The protein below binds the small molecule below.
Small molecule (SMILES): CC(=O)N[C@H]1[C@H]([C@H](O)[C@H](O)CO)O[C@@](O)(C(=O)O)C[C@@H]1O

Binding-site contacts:
Ligand atom O1A contacts residue ASN148 of chain 48.A at 4.3 Å.
Ligand atom C6 contacts residue ALA146 of chain 48.A at 4.3 Å (hydrophobic).
Ligand atom C10 contacts residue TYR250 of chain 47.A at 3.5 Å (hydrophobic).
Ligand atom C9 contacts residue TYR145 of chain 48.A at 4.4 Å (hydrophobic).
Ligand atom C1 contacts residue SER147 of chain 48.A at 3.6 Å.
Ligand atom C10 contacts residue TYR145 of chain 48.A at 3.6 Å (hydrophobic).
Ligand atom O4 contacts residue ASN251 of chain 47.A at 4.1 Å.
Ligand atom O4 contacts residue PRO252 of chain 47.A at 3.6 Å.
Ligand atom O8 contacts residue ALA146 of chain 48.A at 3.3 Å.
Ligand atom O1B contacts residue ALA146 of chain 48.A at 4.3 Å.
Ligand atom C8 contacts residue ALA146 of chain 48.A at 4.5 Å (hydrophobic).
Ligand atom C3 contacts residue PRO252 of chain 47.A at 3.8 Å (hydrophobic).
Ligand atom C11 contacts residue TYR145 of chain 48.A at 3.7 Å (hydrophobic).
Ligand atom C11 contacts residue ARG143 of chain 48.A at 4.0 Å.
Ligand atom O10 contacts residue TYR250 of chain 47.A at 2.8 Å (h-bond).
Ligand atom N5 contacts residue TYR145 of chain 48.A at 2.6 Å (h-bond).
Ligand atom O1B contacts residue SER147 of chain 48.A at 2.7 Å (h-bond).
Ligand atom C4 contacts residue PRO252 of chain 47.A at 3.7 Å (hydrophobic).
Ligand atom C1 contacts residue ALA146 of chain 48.A at 4.0 Å (hydrophobic).
Ligand atom C7 contacts residue TYR145 of chain 48.A at 3.9 Å (hydrophobic).
Ligand atom O4 contacts residue TYR250 of chain 47.A at 3.4 Å.
Ligand atom O1B contacts residue PRO252 of chain 47.A at 3.3 Å.
Ligand atom C1 contacts residue PRO252 of chain 47.A at 4.0 Å (hydrophobic).
Ligand atom C6 contacts residue TYR145 of chain 48.A at 3.4 Å (hydrophobic).
Ligand atom N5 contacts residue TYR250 of chain 47.A at 4.4 Å.
Ligand atom C4 contacts residue TYR145 of chain 48.A at 3.6 Å (hydrophobic).
Ligand atom C5 contacts residue TYR145 of chain 48.A at 3.3 Å (hydrophobic).
Ligand atom O4 contacts residue TYR145 of chain 48.A at 4.2 Å.
Ligand atom O1A contacts residue ALA146 of chain 48.A at 3.2 Å.
Ligand atom O1A contacts residue SER147 of chain 48.A at 3.1 Å (h-bond).
Ligand atom C11 contacts residue TYR250 of chain 47.A at 3.7 Å (hydrophobic).

Sequence of chain 47.A:
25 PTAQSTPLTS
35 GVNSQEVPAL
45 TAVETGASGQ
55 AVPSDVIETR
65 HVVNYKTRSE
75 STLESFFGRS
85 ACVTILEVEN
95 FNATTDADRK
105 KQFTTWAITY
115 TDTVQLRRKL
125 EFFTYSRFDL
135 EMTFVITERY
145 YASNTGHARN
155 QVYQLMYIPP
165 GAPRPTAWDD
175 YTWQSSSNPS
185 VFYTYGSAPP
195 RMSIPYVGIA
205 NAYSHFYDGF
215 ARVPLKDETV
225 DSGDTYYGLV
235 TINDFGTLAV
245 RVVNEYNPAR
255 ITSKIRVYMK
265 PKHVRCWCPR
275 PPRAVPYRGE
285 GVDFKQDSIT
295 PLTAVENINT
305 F

Sequence of chain 48.A:
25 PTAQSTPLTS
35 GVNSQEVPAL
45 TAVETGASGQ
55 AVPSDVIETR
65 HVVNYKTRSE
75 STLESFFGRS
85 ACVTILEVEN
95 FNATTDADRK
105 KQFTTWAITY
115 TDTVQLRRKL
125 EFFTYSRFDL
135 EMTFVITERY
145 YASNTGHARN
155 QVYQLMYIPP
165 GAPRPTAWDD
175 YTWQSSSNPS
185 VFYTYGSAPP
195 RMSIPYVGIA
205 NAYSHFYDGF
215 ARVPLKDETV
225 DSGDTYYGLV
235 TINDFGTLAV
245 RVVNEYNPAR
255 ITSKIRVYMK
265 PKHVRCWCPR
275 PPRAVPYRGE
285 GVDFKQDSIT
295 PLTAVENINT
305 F